Binding-site contacts:
Ligand atom O2' contacts residue EDO1 of chain 1.J at 3.2 Å.
Ligand atom C2' contacts residue TYR62 of chain 1.B at 3.6 Å (hydrophobic).
Ligand atom C8 contacts residue TRP108 of chain 1.B at 3.7 Å (hydrophobic).
Ligand atom O4' contacts residue TRP108 of chain 1.B at 3.6 Å.
Ligand atom C13 contacts residue TRP108 of chain 1.B at 3.6 Å (hydrophobic).
Ligand atom N3 contacts residue EDO1 of chain 1.J at 2.9 Å (h-bond).
Ligand atom C1' contacts residue TYR62 of chain 1.B at 3.7 Å (hydrophobic).
Ligand atom C17 contacts residue ALA111 of chain 1.B at 3.6 Å (hydrophobic).
Ligand atom C2' contacts residue EDO1 of chain 1.J at 3.0 Å.
Ligand atom C3 contacts residue GLU90 of chain 1.B at 3.3 Å.
Ligand atom N3 contacts residue TYR62 of chain 1.B at 3.7 Å.
Ligand atom OP3 contacts residue TYR62 of chain 1.B at 3.7 Å.
Ligand atom C2 contacts residue TYR62 of chain 1.B at 3.6 Å (hydrophobic).
Ligand atom O5' contacts residue TYR62 of chain 1.B at 3.0 Å (h-bond).
Ligand atom O4' contacts residue TYR62 of chain 1.B at 2.9 Å (h-bond).
Ligand atom O5' contacts residue ALA159 of chain 1.B at 3.2 Å.
Ligand atom C16 contacts residue ALA111 of chain 1.B at 3.6 Å (hydrophobic).
Ligand atom C8 contacts residue TYR62 of chain 1.B at 3.6 Å (hydrophobic).
Ligand atom C5' contacts residue THR204 of chain 1.B at 3.7 Å.
Ligand atom N4 contacts residue LEU83 of chain 1.B at 3.7 Å.
Ligand atom N1 contacts residue EDO1 of chain 1.J at 2.9 Å (h-bond).
Ligand atom O3' contacts residue GLU90 of chain 1.B at 2.7 Å (salt-bridge).
Ligand atom N7 contacts residue TRP107 of chain 1.B at 3.4 Å.
Ligand atom O2' contacts residue GLU90 of chain 1.B at 2.9 Å (salt-bridge).
Ligand atom C1 contacts residue TYR62 of chain 1.B at 3.7 Å (hydrophobic).
Ligand atom OP3 contacts residue SER158 of chain 1.B at 3.6 Å.
Ligand atom C14 contacts residue TRP108 of chain 1.B at 3.6 Å (hydrophobic).
Ligand atom C3' contacts residue GLU90 of chain 1.B at 3.2 Å.
Ligand atom OP3 contacts residue ALA159 of chain 1.B at 2.8 Å (h-bond).
Ligand atom C4' contacts residue TYR62 of chain 1.B at 3.7 Å (hydrophobic).
Ligand atom C1 contacts residue TRP107 of chain 1.B at 3.6 Å (hydrophobic).
Ligand atom C1' contacts residue EDO1 of chain 1.J at 3.7 Å.
Ligand atom F1 contacts residue LEU115 of chain 1.B at 3.5 Å.
Ligand atom O1 contacts residue LYS207 of chain 1.B at 2.6 Å (salt-bridge).
Ligand atom C11 contacts residue TRP107 of chain 1.B at 3.3 Å (hydrophobic).
Ligand atom N9 contacts residue TYR62 of chain 1.B at 3.6 Å.
Ligand atom C5' contacts residue TRP108 of chain 1.B at 3.7 Å (hydrophobic).
Ligand atom F1 contacts residue HIS112 of chain 1.B at 3.2 Å.
Ligand atom C8 contacts residue TRP107 of chain 1.B at 3.7 Å (hydrophobic).
Ligand atom C5' contacts residue TYR62 of chain 1.B at 3.7 Å (hydrophobic).

Sequence of chain 1.B:
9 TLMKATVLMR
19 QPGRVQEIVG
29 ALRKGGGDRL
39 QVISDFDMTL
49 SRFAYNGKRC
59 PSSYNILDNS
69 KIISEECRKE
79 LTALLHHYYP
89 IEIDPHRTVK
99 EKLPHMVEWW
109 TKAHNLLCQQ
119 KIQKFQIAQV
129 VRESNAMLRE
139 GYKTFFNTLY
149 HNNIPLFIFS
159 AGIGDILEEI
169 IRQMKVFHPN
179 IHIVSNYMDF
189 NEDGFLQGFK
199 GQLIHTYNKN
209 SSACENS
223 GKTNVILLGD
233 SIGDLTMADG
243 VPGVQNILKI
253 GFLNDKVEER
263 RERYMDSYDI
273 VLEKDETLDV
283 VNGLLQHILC

This protein binds this small molecule.
Small molecule (SMILES): Nc1nc2c(c(=O)[nH]1)[n+](Cc1ccc(F)c(F)c1)cn2[C@@H]1O[C@H](COP(=O)(O)O)[C@@H](O)[C@H]1O